Sequence of chain 2.A:
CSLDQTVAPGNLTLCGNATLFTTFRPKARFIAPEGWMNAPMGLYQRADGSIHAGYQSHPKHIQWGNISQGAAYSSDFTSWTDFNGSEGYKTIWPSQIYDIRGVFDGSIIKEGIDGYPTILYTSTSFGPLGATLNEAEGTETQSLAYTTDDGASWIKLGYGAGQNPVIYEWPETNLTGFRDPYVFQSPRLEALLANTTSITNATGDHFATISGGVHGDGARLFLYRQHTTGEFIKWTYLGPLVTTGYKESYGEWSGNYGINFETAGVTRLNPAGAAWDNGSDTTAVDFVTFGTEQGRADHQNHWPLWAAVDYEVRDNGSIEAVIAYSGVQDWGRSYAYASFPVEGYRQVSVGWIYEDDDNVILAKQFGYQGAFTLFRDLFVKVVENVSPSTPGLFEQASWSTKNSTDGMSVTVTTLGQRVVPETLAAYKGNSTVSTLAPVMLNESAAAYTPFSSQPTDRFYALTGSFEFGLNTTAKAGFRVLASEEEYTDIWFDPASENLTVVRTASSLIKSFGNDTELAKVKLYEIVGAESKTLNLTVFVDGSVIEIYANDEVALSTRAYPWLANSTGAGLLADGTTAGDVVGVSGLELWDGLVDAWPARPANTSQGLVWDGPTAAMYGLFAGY

Binding-site contacts:
Ligand atom C5 contacts residue LYS405 of chain 2.A at 4.0 Å.
Ligand atom O4 contacts residue GLY203 of chain 1.A at 3.9 Å.
Ligand atom O6 contacts residue TRP651 of chain 2.A at 3.9 Å.
Ligand atom O3 contacts residue TRP651 of chain 2.A at 3.5 Å.
Ligand atom O6 contacts residue VAL650 of chain 2.A at 3.9 Å.
Ligand atom O6 contacts residue TRP651 of chain 2.A at 4.0 Å.
Ligand atom O5 contacts residue LEU649 of chain 2.A at 3.5 Å.
Ligand atom O4 contacts residue TRP651 of chain 2.A at 3.7 Å.
Ligand atom O6 contacts residue PRO654 of chain 2.A at 3.4 Å.
Ligand atom C3 contacts residue ASN58 of chain 2.A at 3.7 Å.
Ligand atom C2 contacts residue ASN58 of chain 2.A at 2.4 Å.
Ligand atom O7 contacts residue ASN58 of chain 2.A at 3.8 Å.
Ligand atom N2 contacts residue ASN58 of chain 2.A at 2.9 Å (h-bond).
Ligand atom C5 contacts residue TRP651 of chain 2.A at 3.8 Å (hydrophobic).
Ligand atom C7 contacts residue ASN58 of chain 2.A at 3.6 Å.
Ligand atom C2 contacts residue LEU649 of chain 2.A at 4.0 Å (hydrophobic).
Ligand atom C1 contacts residue ASN58 of chain 2.A at 1.4 Å.
Ligand atom C4 contacts residue GLY203 of chain 1.A at 3.5 Å.
Ligand atom O2 contacts residue ALA202 of chain 1.A at 3.6 Å.
Ligand atom C8 contacts residue ALA202 of chain 1.A at 3.8 Å (hydrophobic).
Ligand atom O2 contacts residue GLY203 of chain 1.A at 3.9 Å.
Ligand atom O5 contacts residue TRP651 of chain 2.A at 3.6 Å.
Ligand atom C1 contacts residue TRP651 of chain 2.A at 3.9 Å (hydrophobic).
Ligand atom O6 contacts residue LYS405 of chain 2.A at 3.0 Å (salt-bridge).
Ligand atom O5 contacts residue ALA202 of chain 1.A at 3.8 Å.
Ligand atom O6 contacts residue TYR209 of chain 1.A at 3.6 Å.
Ligand atom C6 contacts residue TRP651 of chain 2.A at 3.8 Å (hydrophobic).
Ligand atom C6 contacts residue PRO654 of chain 2.A at 3.7 Å (hydrophobic).
Ligand atom O3 contacts residue GLY203 of chain 1.A at 3.6 Å.
Ligand atom C5 contacts residue ASN58 of chain 2.A at 3.6 Å.
Ligand atom O6 contacts residue TYR665 of chain 2.A at 3.8 Å.
Ligand atom C6 contacts residue LYS405 of chain 2.A at 4.0 Å.
Ligand atom O5 contacts residue TRP651 of chain 2.A at 3.5 Å.
Ligand atom C6 contacts residue TYR209 of chain 1.A at 3.5 Å (hydrophobic).
Ligand atom C6 contacts residue LEU649 of chain 2.A at 4.0 Å (hydrophobic).
Ligand atom C4 contacts residue TRP651 of chain 2.A at 3.9 Å (hydrophobic).
Ligand atom C2 contacts residue TRP651 of chain 2.A at 3.9 Å (hydrophobic).
Ligand atom C6 contacts residue VAL650 of chain 2.A at 3.5 Å (hydrophobic).
Ligand atom O5 contacts residue ASN58 of chain 2.A at 2.3 Å (h-bond).
Ligand atom C4 contacts residue LEU649 of chain 2.A at 3.9 Å (hydrophobic).

This protein binds this small molecule.
Small molecule (SMILES): CC(=O)N[C@H]1[C@H](O[C@H]2[C@H](O)[C@@H](NC(C)=O)CO[C@@H]2CO)O[C@H](CO)[C@@H](O[C@@H]2O[C@H](CO[C@H]3O[C@H](CO)[C@@H](O)[C@H](O[C@H]4O[C@H](CO)[C@@H](O)[C@H](O)[C@@H]4O)[C@@H]3O)[C@@H](O)[C@H](O[C@H]3O[C@H](CO)[C@@H](O)[C@H](O)[C@@H]3O)[C@@H]2O)[C@@H]1O

Sequence of chain 1.A:
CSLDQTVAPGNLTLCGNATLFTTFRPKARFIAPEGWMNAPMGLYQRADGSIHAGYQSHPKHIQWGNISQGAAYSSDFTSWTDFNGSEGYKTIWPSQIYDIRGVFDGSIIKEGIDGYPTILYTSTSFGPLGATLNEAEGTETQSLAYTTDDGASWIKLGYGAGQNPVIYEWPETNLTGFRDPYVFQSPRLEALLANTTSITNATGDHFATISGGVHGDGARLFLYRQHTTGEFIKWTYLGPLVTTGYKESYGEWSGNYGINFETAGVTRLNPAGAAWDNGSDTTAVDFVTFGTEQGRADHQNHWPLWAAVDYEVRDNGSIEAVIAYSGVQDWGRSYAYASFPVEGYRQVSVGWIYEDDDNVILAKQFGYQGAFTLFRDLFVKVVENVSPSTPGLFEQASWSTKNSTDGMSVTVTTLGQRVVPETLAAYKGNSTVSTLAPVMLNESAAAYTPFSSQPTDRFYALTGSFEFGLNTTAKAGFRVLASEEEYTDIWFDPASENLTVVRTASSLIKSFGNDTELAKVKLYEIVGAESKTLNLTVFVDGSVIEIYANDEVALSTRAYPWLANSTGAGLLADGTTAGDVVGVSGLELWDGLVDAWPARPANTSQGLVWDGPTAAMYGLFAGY